The small molecule below binds the protein below.
Small molecule (SMILES): C=C(C)[C@H]1CC[NH+]2CCC[C@H](C)[C@@]2(C)C1

Sequence of chain 2.D:
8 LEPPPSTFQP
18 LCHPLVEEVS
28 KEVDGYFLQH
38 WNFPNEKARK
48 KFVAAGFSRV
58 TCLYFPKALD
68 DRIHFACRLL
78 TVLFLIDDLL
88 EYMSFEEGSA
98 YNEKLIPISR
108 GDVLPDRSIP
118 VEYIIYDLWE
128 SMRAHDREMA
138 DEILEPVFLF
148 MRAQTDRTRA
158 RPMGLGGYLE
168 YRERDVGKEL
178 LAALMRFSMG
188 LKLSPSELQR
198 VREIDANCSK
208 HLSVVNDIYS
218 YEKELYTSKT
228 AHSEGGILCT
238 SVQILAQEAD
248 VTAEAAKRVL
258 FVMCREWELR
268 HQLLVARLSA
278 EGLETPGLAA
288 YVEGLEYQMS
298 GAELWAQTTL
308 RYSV

Binding-site contacts:
Ligand atom CAJ contacts residue VAL173 of chain 2.D at 4.1 Å (hydrophobic).
Ligand atom CAC contacts residue VAL173 of chain 2.D at 3.6 Å (hydrophobic).
Ligand atom CAA contacts residue ALA299 of chain 2.D at 4.3 Å (hydrophobic).
Ligand atom CAB contacts residue LEU178 of chain 2.D at 3.5 Å (hydrophobic).
Ligand atom CAO contacts residue VAL173 of chain 2.D at 4.2 Å (hydrophobic).
Ligand atom CAE contacts residue PHE81 of chain 2.D at 3.8 Å (hydrophobic).
Ligand atom CAL contacts residue TYR61 of chain 2.D at 3.8 Å (hydrophobic).
Ligand atom CAK contacts residue VAL173 of chain 2.D at 3.9 Å (hydrophobic).
Ligand atom CAC contacts residue LEU177 of chain 2.D at 4.1 Å (hydrophobic).
Ligand atom CAD contacts residue POP1 of chain 2.U at 3.8 Å.
Ligand atom CAE contacts residue LEU80 of chain 2.D at 4.0 Å (hydrophobic).
Ligand atom CAI contacts residue ASN213 of chain 2.D at 4.0 Å.
Ligand atom CAC contacts residue PHE147 of chain 2.D at 4.5 Å (hydrophobic).
Ligand atom CAI contacts residue POP1 of chain 2.U at 3.1 Å.
Ligand atom CAA contacts residue ASN213 of chain 2.D at 4.0 Å.
Ligand atom CAF contacts residue PHE147 of chain 2.D at 3.9 Å (hydrophobic).
Ligand atom CAJ contacts residue TYR61 of chain 2.D at 3.6 Å (hydrophobic).
Ligand atom CAD contacts residue PHE147 of chain 2.D at 4.0 Å (hydrophobic).
Ligand atom CAD contacts residue ASP172 of chain 2.D at 4.1 Å.
Ligand atom CAG contacts residue PHE81 of chain 2.D at 4.1 Å (hydrophobic).
Ligand atom CAB contacts residue LEU209 of chain 2.D at 4.2 Å (hydrophobic).
Ligand atom CAC contacts residue LEU178 of chain 2.D at 4.0 Å (hydrophobic).
Ligand atom CAD contacts residue VAL173 of chain 2.D at 3.4 Å (hydrophobic).
Ligand atom CAA contacts residue TYR61 of chain 2.D at 3.3 Å (hydrophobic).
Ligand atom NAN contacts residue PHE81 of chain 2.D at 3.5 Å.
Ligand atom CAE contacts residue PHE147 of chain 2.D at 4.4 Å (hydrophobic).
Ligand atom CAH contacts residue PHE81 of chain 2.D at 3.9 Å (hydrophobic).
Ligand atom CAH contacts residue ASP84 of chain 2.D at 4.3 Å.
Ligand atom CAB contacts residue TYR61 of chain 2.D at 3.0 Å (hydrophobic).
Ligand atom CAI contacts residue PHE81 of chain 2.D at 3.7 Å (hydrophobic).
Ligand atom CAL contacts residue VAL173 of chain 2.D at 4.0 Å (hydrophobic).
Ligand atom CAG contacts residue TYR61 of chain 2.D at 4.1 Å (hydrophobic).
Ligand atom CAG contacts residue ASN213 of chain 2.D at 3.5 Å.
Ligand atom CAG contacts residue POP1 of chain 2.U at 3.9 Å.
Ligand atom CAB contacts residue VAL173 of chain 2.D at 4.0 Å (hydrophobic).
Ligand atom NAN contacts residue POP1 of chain 2.U at 4.3 Å.
Ligand atom CAH contacts residue POP1 of chain 2.U at 3.9 Å.
Ligand atom CAF contacts residue LEU80 of chain 2.D at 3.9 Å (hydrophobic).
Ligand atom CAA contacts residue LEU209 of chain 2.D at 4.2 Å (hydrophobic).
Ligand atom CAK contacts residue TYR61 of chain 2.D at 3.0 Å (hydrophobic).